Sequence of chain 5.A:
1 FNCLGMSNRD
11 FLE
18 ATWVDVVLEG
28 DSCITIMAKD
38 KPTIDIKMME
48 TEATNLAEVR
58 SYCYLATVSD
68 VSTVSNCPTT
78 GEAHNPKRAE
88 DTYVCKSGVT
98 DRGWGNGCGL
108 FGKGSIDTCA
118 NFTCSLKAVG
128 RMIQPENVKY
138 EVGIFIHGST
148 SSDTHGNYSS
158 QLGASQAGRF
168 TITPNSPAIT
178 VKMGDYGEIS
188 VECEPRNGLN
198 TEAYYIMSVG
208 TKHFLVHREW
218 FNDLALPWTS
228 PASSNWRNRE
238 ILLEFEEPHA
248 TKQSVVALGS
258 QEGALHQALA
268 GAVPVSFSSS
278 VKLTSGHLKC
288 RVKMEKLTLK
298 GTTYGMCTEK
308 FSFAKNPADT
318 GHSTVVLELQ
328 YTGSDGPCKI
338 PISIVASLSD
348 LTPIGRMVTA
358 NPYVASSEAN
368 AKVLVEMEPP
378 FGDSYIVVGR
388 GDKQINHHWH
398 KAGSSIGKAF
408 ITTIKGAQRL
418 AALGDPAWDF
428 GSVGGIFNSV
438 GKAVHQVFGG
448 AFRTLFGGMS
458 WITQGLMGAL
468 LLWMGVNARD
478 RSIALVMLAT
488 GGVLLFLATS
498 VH

Binding-site contacts:
Ligand atom C3 contacts residue ASN154 of chain 5.A at 3.8 Å.
Ligand atom O5 contacts residue ASN154 of chain 5.A at 2.4 Å (h-bond).
Ligand atom N2 contacts residue ASN154 of chain 5.A at 2.9 Å (h-bond).
Ligand atom C1 contacts residue SER156 of chain 5.A at 4.3 Å.
Ligand atom C5 contacts residue ASN154 of chain 5.A at 3.7 Å.
Ligand atom C1 contacts residue ASN154 of chain 5.A at 1.4 Å.
Ligand atom C7 contacts residue ASN154 of chain 5.A at 3.5 Å.
Ligand atom O7 contacts residue ASN154 of chain 5.A at 3.8 Å.
Ligand atom C2 contacts residue ASN154 of chain 5.A at 2.5 Å.
Ligand atom C8 contacts residue ASN154 of chain 5.A at 4.2 Å.
Ligand atom C4 contacts residue ASN154 of chain 5.A at 4.2 Å.

The small molecule below binds the protein below.
Small molecule (SMILES): CC(=O)N[C@@H]1[C@@H](O)[C@H](O)[C@@H](CO)O[C@H]1O